Sequence of chain 1.H:
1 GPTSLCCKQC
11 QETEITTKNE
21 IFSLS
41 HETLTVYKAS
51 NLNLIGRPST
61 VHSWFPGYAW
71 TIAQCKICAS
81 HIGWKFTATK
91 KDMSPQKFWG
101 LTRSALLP

Binding-site contacts:
Ligand atom C06 contacts residue PHE86 of chain 1.H at 4.2 Å (hydrophobic).
Ligand atom C04 contacts residue HIS62 of chain 1.H at 3.9 Å.
Ligand atom O18 contacts residue TRP64 of chain 1.H at 4.5 Å.
Ligand atom O16 contacts residue TRP70 of chain 1.H at 3.6 Å.
Ligand atom C07 contacts residue TRP84 of chain 1.H at 3.6 Å (hydrophobic).
Ligand atom O01 contacts residue HIS62 of chain 1.H at 3.6 Å.
Ligand atom C4 contacts residue TRP70 of chain 1.H at 4.3 Å (hydrophobic).
Ligand atom N03 contacts residue HIS62 of chain 1.H at 2.9 Å (h-bond).
Ligand atom C04 contacts residue PHE86 of chain 1.H at 4.2 Å (hydrophobic).
Ligand atom C04 contacts residue SER63 of chain 1.H at 4.2 Å.
Ligand atom O18 contacts residue TRP84 of chain 1.H at 3.7 Å.
Ligand atom N03 contacts residue TRP70 of chain 1.H at 4.0 Å.
Ligand atom C08 contacts residue TRP64 of chain 1.H at 3.7 Å (hydrophobic).
Ligand atom C06 contacts residue TRP70 of chain 1.H at 3.6 Å (hydrophobic).
Ligand atom O05 contacts residue TRP64 of chain 1.H at 3.0 Å (h-bond).
Ligand atom C06 contacts residue TRP64 of chain 1.H at 4.2 Å (hydrophobic).
Ligand atom O16 contacts residue VAL61 of chain 1.H at 4.0 Å.
Ligand atom C07 contacts residue TRP70 of chain 1.H at 3.5 Å (hydrophobic).
Ligand atom N03 contacts residue TRP64 of chain 1.H at 3.2 Å.
Ligand atom O05 contacts residue PHE86 of chain 1.H at 3.3 Å.
Ligand atom C02 contacts residue TRP70 of chain 1.H at 4.4 Å (hydrophobic).
Ligand atom O16 contacts residue HIS62 of chain 1.H at 3.8 Å.
Ligand atom N03 contacts residue SER63 of chain 1.H at 4.1 Å.
Ligand atom O01 contacts residue TRP64 of chain 1.H at 3.3 Å (h-bond).
Ligand atom C02 contacts residue TRP64 of chain 1.H at 3.4 Å (hydrophobic).
Ligand atom C04 contacts residue TRP70 of chain 1.H at 3.6 Å (hydrophobic).
Ligand atom C02 contacts residue HIS62 of chain 1.H at 3.7 Å.
Ligand atom C04 contacts residue TRP64 of chain 1.H at 3.5 Å (hydrophobic).
Ligand atom O05 contacts residue HIS62 of chain 1.H at 3.9 Å.
Ligand atom C06 contacts residue TRP84 of chain 1.H at 3.8 Å (hydrophobic).
Ligand atom C08 contacts residue TRP84 of chain 1.H at 4.4 Å (hydrophobic).
Ligand atom O05 contacts residue TRP70 of chain 1.H at 3.5 Å.
Ligand atom O05 contacts residue SER63 of chain 1.H at 3.5 Å.

This small molecule binds to this protein.
Small molecule (SMILES): O=C1CC[C@H](N2C(=O)c3ccccc3C2=O)C(=O)N1